Sequence of chain 1.A:
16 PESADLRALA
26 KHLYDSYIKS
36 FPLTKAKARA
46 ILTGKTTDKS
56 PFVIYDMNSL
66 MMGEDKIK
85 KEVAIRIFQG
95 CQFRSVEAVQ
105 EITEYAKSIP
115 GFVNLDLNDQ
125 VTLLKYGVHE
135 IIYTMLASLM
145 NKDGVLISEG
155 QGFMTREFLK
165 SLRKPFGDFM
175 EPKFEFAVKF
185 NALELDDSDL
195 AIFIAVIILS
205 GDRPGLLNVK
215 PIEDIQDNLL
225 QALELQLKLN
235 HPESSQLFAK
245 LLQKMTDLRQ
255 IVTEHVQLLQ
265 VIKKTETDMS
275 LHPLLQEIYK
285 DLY

Binding-site contacts:
Ligand atom OAD contacts residue HIS133 of chain 1.A at 3.3 Å (h-bond).
Ligand atom CAM contacts residue SER99 of chain 1.A at 3.3 Å.
Ligand atom CAG contacts residue PHE92 of chain 1.A at 3.5 Å (hydrophobic).
Ligand atom NAN contacts residue TYR283 of chain 1.A at 3.0 Å (h-bond).
Ligand atom CAF contacts residue PHE92 of chain 1.A at 3.6 Å (hydrophobic).
Ligand atom CAM contacts residue PHE173 of chain 1.A at 3.9 Å (hydrophobic).
Ligand atom CAL contacts residue SER99 of chain 1.A at 3.8 Å.
Ligand atom CAH contacts residue PHE173 of chain 1.A at 4.0 Å (hydrophobic).
Ligand atom CAG contacts residue PHE173 of chain 1.A at 3.9 Å (hydrophobic).
Ligand atom NAI contacts residue SER99 of chain 1.A at 3.0 Å (h-bond).
Ligand atom NAN contacts residue HIS259 of chain 1.A at 4.1 Å.
Ligand atom NAI contacts residue CYS95 of chain 1.A at 3.3 Å (h-bond).
Ligand atom CAK contacts residue GLN96 of chain 1.A at 4.1 Å.
Ligand atom CAM contacts residue CYS95 of chain 1.A at 2.8 Å (hydrophobic).
Ligand atom OAD contacts residue TYR283 of chain 1.A at 1.9 Å (h-bond).
Ligand atom CAA contacts residue SER99 of chain 1.A at 4.1 Å.
Ligand atom CAJ contacts residue SER99 of chain 1.A at 3.6 Å.
Ligand atom CAJ contacts residue CYS95 of chain 1.A at 3.0 Å (hydrophobic).
Ligand atom NAN contacts residue LEU279 of chain 1.A at 4.0 Å.
Ligand atom CAK contacts residue PHE173 of chain 1.A at 3.6 Å (hydrophobic).
Ligand atom CAG contacts residue CYS95 of chain 1.A at 3.9 Å (hydrophobic).
Ligand atom CAH contacts residue SER99 of chain 1.A at 3.2 Å.
Ligand atom OAB contacts residue CYS95 of chain 1.A at 3.5 Å (h-bond).
Ligand atom OAC contacts residue LEU263 of chain 1.A at 3.3 Å.
Ligand atom OAC contacts residue LEU275 of chain 1.A at 4.1 Å.
Ligand atom OAC contacts residue PHE92 of chain 1.A at 3.9 Å.
Ligand atom OAC contacts residue LEU279 of chain 1.A at 3.9 Å.
Ligand atom CAL contacts residue PHE173 of chain 1.A at 3.9 Å (hydrophobic).
Ligand atom OAB contacts residue MET174 of chain 1.A at 3.7 Å.
Ligand atom CAK contacts residue CYS95 of chain 1.A at 1.7 Å (hydrophobic).
Ligand atom NAN contacts residue LEU263 of chain 1.A at 4.0 Å.
Ligand atom CAF contacts residue PHE173 of chain 1.A at 3.8 Å (hydrophobic).
Ligand atom CAF contacts residue CYS95 of chain 1.A at 2.6 Å (hydrophobic).
Ligand atom CAK contacts residue SER99 of chain 1.A at 3.9 Å.
Ligand atom CAH contacts residue CYS95 of chain 1.A at 4.0 Å (hydrophobic).
Ligand atom CAF contacts residue GLN96 of chain 1.A at 3.6 Å.
Ligand atom OAD contacts residue HIS259 of chain 1.A at 3.5 Å (h-bond).
Ligand atom CAH contacts residue HIS259 of chain 1.A at 4.1 Å.
Ligand atom OAC contacts residue TYR283 of chain 1.A at 3.4 Å (h-bond).
Ligand atom CAA contacts residue LEU140 of chain 1.A at 4.1 Å (hydrophobic).

A small-molecule ligand and the protein it binds are described below.
Small molecule (SMILES): C=NC(=O)c1cccc([N+](=O)[O-])c1